Sequence of chain 1.E:
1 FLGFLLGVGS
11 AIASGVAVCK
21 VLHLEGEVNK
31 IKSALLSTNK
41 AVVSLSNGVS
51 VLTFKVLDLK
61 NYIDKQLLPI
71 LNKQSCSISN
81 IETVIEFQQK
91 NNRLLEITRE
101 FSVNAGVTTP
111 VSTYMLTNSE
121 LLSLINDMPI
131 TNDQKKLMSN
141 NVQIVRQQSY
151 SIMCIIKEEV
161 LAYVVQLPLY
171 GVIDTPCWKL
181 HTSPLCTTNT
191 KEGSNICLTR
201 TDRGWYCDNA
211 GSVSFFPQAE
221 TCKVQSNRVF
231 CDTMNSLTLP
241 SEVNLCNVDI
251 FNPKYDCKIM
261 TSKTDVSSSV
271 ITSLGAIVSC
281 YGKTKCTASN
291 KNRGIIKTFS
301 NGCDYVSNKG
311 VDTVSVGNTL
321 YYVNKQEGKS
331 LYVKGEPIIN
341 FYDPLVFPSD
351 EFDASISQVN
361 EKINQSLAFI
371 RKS

Binding-site contacts:
Ligand atom C8 contacts residue ASN364 of chain 1.E at 3.2 Å.
Ligand atom C6 contacts residue ASN364 of chain 1.E at 3.4 Å.
Ligand atom O7 contacts residue GLU361 of chain 1.E at 3.7 Å.
Ligand atom C5 contacts residue ASN364 of chain 1.E at 3.4 Å.
Ligand atom O5 contacts residue ASN364 of chain 1.E at 2.5 Å (h-bond).
Ligand atom C7 contacts residue ASN364 of chain 1.E at 3.4 Å.
Ligand atom C3 contacts residue ASN364 of chain 1.E at 3.7 Å.
Ligand atom C7 contacts residue GLU361 of chain 1.E at 4.4 Å.
Ligand atom N2 contacts residue ASN364 of chain 1.E at 3.0 Å (h-bond).
Ligand atom O7 contacts residue ASN364 of chain 1.E at 4.4 Å.
Ligand atom C8 contacts residue GLU361 of chain 1.E at 4.5 Å.
Ligand atom C2 contacts residue ASN364 of chain 1.E at 2.4 Å.
Ligand atom C1 contacts residue ASN364 of chain 1.E at 1.4 Å.
Ligand atom C4 contacts residue ASN364 of chain 1.E at 4.1 Å.

A protein and the small-molecule ligand that binds it are described below.
Small molecule (SMILES): CC(=O)N[C@@H]1[C@@H](O)[C@H](O)[C@@H](CO)O[C@H]1O